Binding-site contacts:
Ligand atom O3' contacts residue GLY111 of chain 1.B at 3.4 Å.
Ligand atom O2A contacts residue VAL130 of chain 1.B at 3.2 Å (h-bond).
Ligand atom O3' contacts residue GLY112 of chain 1.B at 2.9 Å (h-bond).
Ligand atom O3G contacts residue GLY127 of chain 1.B at 3.1 Å (h-bond).
Ligand atom O2G contacts residue HIS126 of chain 1.B at 3.0 Å (h-bond).
Ligand atom O1A contacts residue VAL130 of chain 1.B at 3.3 Å.
Ligand atom O3G contacts residue HIS126 of chain 1.B at 3.4 Å.
Ligand atom C8 contacts residue ASN57 of chain 1.B at 3.3 Å.
Ligand atom O2' contacts residue TYR17 of chain 1.A at 2.6 Å (h-bond).
Ligand atom O1G contacts residue MG1 of chain 1.T at 2.4 Å.
Ligand atom PG contacts residue HIS126 of chain 1.B at 3.5 Å.
Ligand atom C2 contacts residue GLU61 of chain 1.B at 3.2 Å.
Ligand atom N7 contacts residue ASN57 of chain 1.B at 3.3 Å (h-bond).
Ligand atom O3G contacts residue GLN375 of chain 1.B at 3.4 Å (h-bond).
Ligand atom O2G contacts residue LEU125 of chain 1.B at 3.0 Å (h-bond).
Ligand atom N3 contacts residue TYR119 of chain 1.B at 2.9 Å (h-bond).
Ligand atom O3G contacts residue VAL128 of chain 1.B at 2.7 Å (h-bond).
Ligand atom O2A contacts residue MG1 of chain 1.T at 2.4 Å.
Ligand atom O1B contacts residue LYS113 of chain 1.B at 3.0 Å (salt-bridge).
Ligand atom C2' contacts residue TYR17 of chain 1.A at 3.5 Å (hydrophobic).
Ligand atom N3B contacts residue HIS126 of chain 1.B at 3.2 Å (h-bond).
Ligand atom N3B contacts residue GLY127 of chain 1.B at 3.1 Å (h-bond).
Ligand atom N3B contacts residue LEU125 of chain 1.B at 3.0 Å (h-bond).
Ligand atom O2G contacts residue LYS377 of chain 1.B at 2.8 Å (salt-bridge).
Ligand atom N1 contacts residue GLU61 of chain 1.B at 3.4 Å.
Ligand atom O2A contacts residue GLY129 of chain 1.B at 3.3 Å.
Ligand atom O3A contacts residue VAL128 of chain 1.B at 3.3 Å (h-bond).
Ligand atom C2 contacts residue TYR119 of chain 1.B at 3.2 Å (hydrophobic).
Ligand atom O2A contacts residue ASN57 of chain 1.B at 3.0 Å (h-bond).
Ligand atom N6 contacts residue ASP84 of chain 1.B at 2.8 Å (salt-bridge).
Ligand atom N3 contacts residue TYR17 of chain 1.A at 2.9 Å (h-bond).
Ligand atom O4' contacts residue VAL104 of chain 1.B at 3.2 Å.
Ligand atom O2' contacts residue ILE22 of chain 1.A at 3.5 Å.
Ligand atom O3G contacts residue GLY129 of chain 1.B at 2.8 Å (h-bond).
Ligand atom O1B contacts residue MG1 of chain 1.T at 3.3 Å.
Ligand atom O1B contacts residue ASN57 of chain 1.B at 2.9 Å (h-bond).
Ligand atom O2B contacts residue LYS113 of chain 1.B at 3.1 Å.
Ligand atom O1G contacts residue GLU53 of chain 1.B at 3.2 Å (salt-bridge).
Ligand atom O3' contacts residue LYS113 of chain 1.B at 3.4 Å.
Ligand atom O3A contacts residue GLY127 of chain 1.B at 3.2 Å.

Sequence of chain 1.B:
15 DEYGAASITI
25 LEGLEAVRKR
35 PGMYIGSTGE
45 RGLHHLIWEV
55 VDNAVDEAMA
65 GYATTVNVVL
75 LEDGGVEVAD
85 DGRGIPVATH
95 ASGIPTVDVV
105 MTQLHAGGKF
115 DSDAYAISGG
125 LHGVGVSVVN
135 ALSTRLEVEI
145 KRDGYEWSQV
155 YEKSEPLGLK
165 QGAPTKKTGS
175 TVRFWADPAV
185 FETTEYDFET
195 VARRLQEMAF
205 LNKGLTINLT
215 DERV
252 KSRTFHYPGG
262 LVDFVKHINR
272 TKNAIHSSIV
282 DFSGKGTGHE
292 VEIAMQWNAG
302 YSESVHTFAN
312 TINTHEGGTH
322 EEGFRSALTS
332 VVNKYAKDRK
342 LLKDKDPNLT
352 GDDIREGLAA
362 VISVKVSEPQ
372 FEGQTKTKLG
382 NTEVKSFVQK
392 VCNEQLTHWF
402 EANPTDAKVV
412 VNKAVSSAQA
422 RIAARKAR

The protein below binds the small molecule below.
Small molecule (SMILES): Nc1ncnc2c1ncn2[C@@H]1O[C@H](CO[P](=O)(O)O[P](=O)(O)NP(=O)(O)O)[C@@H](O)[C@H]1O

Sequence of chain 1.A:
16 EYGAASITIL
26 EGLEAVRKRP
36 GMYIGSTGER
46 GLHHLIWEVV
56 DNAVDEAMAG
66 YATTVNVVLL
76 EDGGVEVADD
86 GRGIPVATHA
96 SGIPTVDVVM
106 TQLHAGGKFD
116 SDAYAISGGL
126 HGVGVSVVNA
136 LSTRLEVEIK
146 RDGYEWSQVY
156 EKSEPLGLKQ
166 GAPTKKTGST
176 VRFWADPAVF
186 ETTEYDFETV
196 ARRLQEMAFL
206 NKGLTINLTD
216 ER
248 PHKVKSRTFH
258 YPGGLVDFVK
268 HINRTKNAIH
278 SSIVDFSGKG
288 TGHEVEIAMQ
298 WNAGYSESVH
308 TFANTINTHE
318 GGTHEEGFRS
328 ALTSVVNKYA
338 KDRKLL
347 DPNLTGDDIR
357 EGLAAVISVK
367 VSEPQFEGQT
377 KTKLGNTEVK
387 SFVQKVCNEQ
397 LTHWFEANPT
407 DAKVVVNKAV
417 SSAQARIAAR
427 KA